Binding-site contacts:
Ligand atom O contacts residue CYS203 of chain 1.A at 4.0 Å.
Ligand atom NAG contacts residue VAL139 of chain 1.A at 4.4 Å.
Ligand atom C contacts residue ASP137 of chain 1.A at 4.0 Å.
Ligand atom CAC contacts residue TYR138 of chain 1.A at 4.1 Å (hydrophobic).
Ligand atom CAD contacts residue PRO140 of chain 1.A at 3.7 Å (hydrophobic).
Ligand atom CAC contacts residue PRO140 of chain 1.A at 4.3 Å (hydrophobic).
Ligand atom CAK contacts residue VAL139 of chain 1.A at 3.9 Å (hydrophobic).
Ligand atom O contacts residue VAL114 of chain 1.A at 3.6 Å.
Ligand atom NAF contacts residue ALA87 of chain 1.A at 4.5 Å.
Ligand atom C contacts residue ALA87 of chain 1.A at 4.2 Å (hydrophobic).
Ligand atom CAE contacts residue ILE66 of chain 1.A at 3.9 Å (hydrophobic).
Ligand atom NAF contacts residue PRO140 of chain 1.A at 4.4 Å.
Ligand atom CA contacts residue CYS203 of chain 1.A at 4.2 Å (hydrophobic).
Ligand atom CAK contacts residue ALA87 of chain 1.A at 4.0 Å (hydrophobic).
Ligand atom CB contacts residue LEU136 of chain 1.A at 3.9 Å (hydrophobic).
Ligand atom NAF contacts residue LEU192 of chain 1.A at 3.8 Å.
Ligand atom CAE contacts residue VAL139 of chain 1.A at 4.4 Å (hydrophobic).
Ligand atom NAG contacts residue ASP137 of chain 1.A at 3.1 Å (salt-bridge).
Ligand atom CAD contacts residue VAL139 of chain 1.A at 2.6 Å (hydrophobic).
Ligand atom O contacts residue ASP137 of chain 1.A at 3.9 Å.
Ligand atom NAG contacts residue LEU192 of chain 1.A at 3.4 Å.
Ligand atom CA contacts residue LEU192 of chain 1.A at 4.4 Å (hydrophobic).
Ligand atom CAJ contacts residue LEU192 of chain 1.A at 4.3 Å (hydrophobic).
Ligand atom CAD contacts residue TYR138 of chain 1.A at 3.7 Å (hydrophobic).
Ligand atom O contacts residue LEU192 of chain 1.A at 4.3 Å.
Ligand atom CAC contacts residue ILE66 of chain 1.A at 4.0 Å (hydrophobic).
Ligand atom CAK contacts residue ASP137 of chain 1.A at 3.9 Å.
Ligand atom N contacts residue ALA87 of chain 1.A at 4.4 Å.
Ligand atom CAJ contacts residue ALA87 of chain 1.A at 4.2 Å (hydrophobic).
Ligand atom O contacts residue LEU136 of chain 1.A at 3.6 Å.
Ligand atom CAK contacts residue LEU192 of chain 1.A at 3.6 Å (hydrophobic).
Ligand atom C contacts residue LEU136 of chain 1.A at 4.4 Å (hydrophobic).
Ligand atom C contacts residue CYS203 of chain 1.A at 4.3 Å (hydrophobic).
Ligand atom N contacts residue VAL74 of chain 1.A at 4.4 Å.
Ligand atom NAF contacts residue TYR138 of chain 1.A at 3.7 Å.
Ligand atom NAF contacts residue VAL139 of chain 1.A at 2.9 Å (h-bond).
Ligand atom NAF contacts residue ASP137 of chain 1.A at 3.9 Å.
Ligand atom C contacts residue LEU192 of chain 1.A at 3.8 Å (hydrophobic).
Ligand atom NAG contacts residue ALA87 of chain 1.A at 3.8 Å.
Ligand atom CAC contacts residue VAL139 of chain 1.A at 3.6 Å (hydrophobic).

This protein binds this small molecule.
Small molecule (SMILES): C[C@H]1Nc2cccnc2NC1=O

Sequence of chain 1.A:
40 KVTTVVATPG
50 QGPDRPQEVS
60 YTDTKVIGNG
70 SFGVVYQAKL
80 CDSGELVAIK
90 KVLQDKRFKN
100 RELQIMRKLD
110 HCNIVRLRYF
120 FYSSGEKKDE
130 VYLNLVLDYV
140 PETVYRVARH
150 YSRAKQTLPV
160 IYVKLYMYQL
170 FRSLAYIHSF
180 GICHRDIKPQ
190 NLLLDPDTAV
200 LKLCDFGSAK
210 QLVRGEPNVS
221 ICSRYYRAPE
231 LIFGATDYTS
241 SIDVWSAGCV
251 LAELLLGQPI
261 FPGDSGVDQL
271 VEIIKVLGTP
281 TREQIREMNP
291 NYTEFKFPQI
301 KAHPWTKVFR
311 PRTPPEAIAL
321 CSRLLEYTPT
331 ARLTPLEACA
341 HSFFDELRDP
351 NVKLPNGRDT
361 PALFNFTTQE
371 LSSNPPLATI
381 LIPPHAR